Binding-site contacts:
Ligand atom OAG contacts residue LYS140 of chain 1.C at 3.6 Å.
Ligand atom OAB contacts residue ASP193 of chain 1.C at 3.2 Å (salt-bridge).
Ligand atom OAF contacts residue ILE136 of chain 1.C at 3.8 Å.
Ligand atom OAD contacts residue LYS68 of chain 1.C at 3.2 Å (salt-bridge).
Ligand atom C5 contacts residue LYS165 of chain 1.C at 3.5 Å.
Ligand atom O6 contacts residue LYS165 of chain 1.C at 2.9 Å (salt-bridge).
Ligand atom OAE contacts residue LYS68 of chain 1.C at 2.8 Å (salt-bridge).
Ligand atom PBA contacts residue LYS68 of chain 1.C at 3.6 Å.
Ligand atom C5 contacts residue ILE135 of chain 1.C at 3.8 Å (hydrophobic).
Ligand atom OAD contacts residue GLY69 of chain 1.C at 2.8 Å (h-bond).
Ligand atom OAE contacts residue LEU67 of chain 1.C at 3.7 Å.
Ligand atom N7 contacts residue LYS165 of chain 1.C at 2.9 Å (salt-bridge).
Ligand atom O6 contacts residue PHE186 of chain 1.C at 3.3 Å.
Ligand atom OAC contacts residue THR138 of chain 1.C at 2.6 Å (h-bond).
Ligand atom C2 contacts residue PHE186 of chain 1.C at 3.7 Å (hydrophobic).
Ligand atom C8 contacts residue ASP137 of chain 1.C at 3.5 Å.
Ligand atom PBA contacts residue MG1 of chain 1.M at 3.8 Å.
Ligand atom C2 contacts residue ASP193 of chain 1.C at 3.7 Å.
Ligand atom PBA contacts residue ARG199 of chain 1.C at 3.8 Å.
Ligand atom PBB contacts residue GLY139 of chain 1.C at 3.8 Å.
Ligand atom C6 contacts residue LYS165 of chain 1.C at 3.6 Å.
Ligand atom O6 contacts residue LYS185 of chain 1.C at 3.3 Å (salt-bridge).
Ligand atom OAC contacts residue ASP137 of chain 1.C at 3.3 Å.
Ligand atom N1 contacts residue PHE186 of chain 1.C at 3.7 Å.
Ligand atom C6 contacts residue VAL187 of chain 1.C at 3.6 Å (hydrophobic).
Ligand atom N1 contacts residue VAL187 of chain 1.C at 2.6 Å (h-bond).
Ligand atom CAN contacts residue THR141 of chain 1.C at 3.8 Å.
Ligand atom OAB contacts residue ARG199 of chain 1.C at 2.9 Å (salt-bridge).
Ligand atom C2 contacts residue VAL187 of chain 1.C at 3.5 Å (hydrophobic).
Ligand atom OAG contacts residue THR138 of chain 1.C at 3.4 Å (h-bond).
Ligand atom OAF contacts residue THR138 of chain 1.C at 3.0 Å (h-bond).
Ligand atom OAE contacts residue ARG199 of chain 1.C at 3.5 Å (salt-bridge).
Ligand atom OAB contacts residue MG1 of chain 1.M at 2.5 Å.
Ligand atom PBB contacts residue ASP137 of chain 1.C at 3.8 Å.
Ligand atom CAM contacts residue ILE135 of chain 1.C at 3.8 Å (hydrophobic).
Ligand atom PBB contacts residue THR138 of chain 1.C at 3.4 Å.
Ligand atom O6 contacts residue VAL187 of chain 1.C at 2.8 Å (h-bond).
Ligand atom OAF contacts residue ASP137 of chain 1.C at 2.8 Å (salt-bridge).
Ligand atom OAG contacts residue THR141 of chain 1.C at 2.6 Å (h-bond).
Ligand atom OAF contacts residue GLY139 of chain 1.C at 2.7 Å (h-bond).

This protein binds this small molecule.
Small molecule (SMILES): O=c1[nH]cnc2c1ncn2CCN(CCO/C=C/P(=O)(O)O)CCP(=O)(O)O

Sequence of chain 1.C:
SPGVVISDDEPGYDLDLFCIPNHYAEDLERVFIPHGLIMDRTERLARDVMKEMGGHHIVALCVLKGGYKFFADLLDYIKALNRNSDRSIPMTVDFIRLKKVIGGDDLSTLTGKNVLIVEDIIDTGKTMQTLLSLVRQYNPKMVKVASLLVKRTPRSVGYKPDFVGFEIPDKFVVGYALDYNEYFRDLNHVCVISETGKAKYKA